Binding-site contacts:
Ligand atom O2 contacts residue ASN623 of chain 1.A at 4.0 Å.
Ligand atom C2 contacts residue ASN623 of chain 1.A at 2.5 Å.
Ligand atom C2 contacts residue THR625 of chain 1.A at 4.1 Å.
Ligand atom C8 contacts residue ASN623 of chain 1.A at 3.4 Å.
Ligand atom C5 contacts residue ASN651 of chain 1.A at 4.3 Å.
Ligand atom O5 contacts residue THR625 of chain 1.A at 3.9 Å.
Ligand atom C1 contacts residue ASN623 of chain 1.A at 1.4 Å.
Ligand atom N2 contacts residue ASN623 of chain 1.A at 3.1 Å (h-bond).
Ligand atom O5 contacts residue ASN623 of chain 1.A at 2.5 Å (h-bond).
Ligand atom C3 contacts residue THR625 of chain 1.A at 3.6 Å.
Ligand atom C1 contacts residue ASN651 of chain 1.A at 4.0 Å.
Ligand atom O2 contacts residue THR625 of chain 1.A at 3.2 Å (h-bond).
Ligand atom C3 contacts residue ASN651 of chain 1.A at 4.2 Å.
Ligand atom C1 contacts residue THR625 of chain 1.A at 4.5 Å.
Ligand atom C5 contacts residue ASN623 of chain 1.A at 3.4 Å.
Ligand atom O2 contacts residue CYS624 of chain 1.A at 3.2 Å.
Ligand atom C3 contacts residue ASN623 of chain 1.A at 3.8 Å.
Ligand atom C4 contacts residue THR625 of chain 1.A at 4.4 Å.
Ligand atom O5 contacts residue ASN651 of chain 1.A at 3.5 Å (h-bond).
Ligand atom C6 contacts residue ASN623 of chain 1.A at 3.3 Å.
Ligand atom C4 contacts residue ASN623 of chain 1.A at 4.1 Å.
Ligand atom C7 contacts residue ASN623 of chain 1.A at 3.5 Å.
Ligand atom O4 contacts residue ASN651 of chain 1.A at 4.4 Å.
Ligand atom C5 contacts residue THR625 of chain 1.A at 4.2 Å.
Ligand atom O7 contacts residue ASN651 of chain 1.A at 3.9 Å.
Ligand atom O6 contacts residue CYS624 of chain 1.A at 4.4 Å.

Sequence of chain 1.A:
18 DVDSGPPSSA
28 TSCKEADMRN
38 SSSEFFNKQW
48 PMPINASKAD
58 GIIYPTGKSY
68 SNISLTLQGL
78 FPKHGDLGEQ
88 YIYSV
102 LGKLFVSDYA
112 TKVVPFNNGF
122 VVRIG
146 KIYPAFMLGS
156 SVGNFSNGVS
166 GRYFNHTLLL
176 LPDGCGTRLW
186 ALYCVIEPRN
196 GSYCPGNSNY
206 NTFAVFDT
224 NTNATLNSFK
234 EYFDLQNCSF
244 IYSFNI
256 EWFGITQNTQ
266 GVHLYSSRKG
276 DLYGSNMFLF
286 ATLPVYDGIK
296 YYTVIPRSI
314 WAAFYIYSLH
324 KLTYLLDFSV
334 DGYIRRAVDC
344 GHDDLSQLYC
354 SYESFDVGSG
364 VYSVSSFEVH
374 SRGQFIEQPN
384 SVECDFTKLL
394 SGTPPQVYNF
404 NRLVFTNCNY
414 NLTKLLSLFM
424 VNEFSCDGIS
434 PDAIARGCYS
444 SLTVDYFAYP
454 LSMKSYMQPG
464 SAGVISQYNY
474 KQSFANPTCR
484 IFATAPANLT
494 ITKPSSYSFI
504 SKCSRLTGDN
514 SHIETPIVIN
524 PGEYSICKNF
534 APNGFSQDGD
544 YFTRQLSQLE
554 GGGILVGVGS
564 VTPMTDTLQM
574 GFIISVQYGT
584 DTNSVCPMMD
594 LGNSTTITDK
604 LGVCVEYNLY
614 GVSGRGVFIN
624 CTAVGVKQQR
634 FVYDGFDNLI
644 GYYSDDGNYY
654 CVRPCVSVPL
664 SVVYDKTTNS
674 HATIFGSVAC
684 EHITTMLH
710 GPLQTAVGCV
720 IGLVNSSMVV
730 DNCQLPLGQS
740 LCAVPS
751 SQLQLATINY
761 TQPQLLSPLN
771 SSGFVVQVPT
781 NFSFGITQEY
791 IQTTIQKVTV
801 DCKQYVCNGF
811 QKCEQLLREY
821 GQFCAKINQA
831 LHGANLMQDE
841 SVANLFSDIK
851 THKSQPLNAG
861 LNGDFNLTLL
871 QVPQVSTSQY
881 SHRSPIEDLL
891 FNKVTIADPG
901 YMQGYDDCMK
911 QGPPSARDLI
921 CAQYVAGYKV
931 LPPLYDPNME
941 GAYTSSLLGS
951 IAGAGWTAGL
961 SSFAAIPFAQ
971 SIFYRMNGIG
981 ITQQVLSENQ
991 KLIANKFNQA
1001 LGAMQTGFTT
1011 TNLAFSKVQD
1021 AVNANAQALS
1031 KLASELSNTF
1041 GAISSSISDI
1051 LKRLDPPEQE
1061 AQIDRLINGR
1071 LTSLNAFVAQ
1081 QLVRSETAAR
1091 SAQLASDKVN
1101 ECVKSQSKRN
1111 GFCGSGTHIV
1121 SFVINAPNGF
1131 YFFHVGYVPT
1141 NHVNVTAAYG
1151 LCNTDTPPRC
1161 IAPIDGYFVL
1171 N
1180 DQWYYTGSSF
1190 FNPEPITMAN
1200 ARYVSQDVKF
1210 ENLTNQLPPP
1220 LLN

This small molecule binds to this protein.
Small molecule (SMILES): CC(=O)N[C@H]1[C@H](O[C@H]2[C@H](O)[C@@H](NC(C)=O)CO[C@@H]2CO[C@@H]2O[C@@H](C)[C@@H](O)[C@@H](O)[C@@H]2O)O[C@H](CO)[C@@H](O)[C@@H]1O